This small molecule binds to this protein.
Small molecule (SMILES): COc1cc(/C=C/C(=O)O)ccc1O

Sequence of chain 1.A:
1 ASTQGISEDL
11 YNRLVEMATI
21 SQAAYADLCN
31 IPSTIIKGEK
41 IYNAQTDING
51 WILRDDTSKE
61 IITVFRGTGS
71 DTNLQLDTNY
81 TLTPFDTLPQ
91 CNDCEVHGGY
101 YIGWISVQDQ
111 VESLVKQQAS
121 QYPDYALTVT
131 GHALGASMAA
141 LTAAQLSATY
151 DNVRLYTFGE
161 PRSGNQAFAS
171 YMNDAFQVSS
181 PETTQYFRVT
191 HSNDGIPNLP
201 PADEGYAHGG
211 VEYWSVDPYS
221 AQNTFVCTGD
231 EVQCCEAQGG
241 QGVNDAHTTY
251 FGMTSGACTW

Binding-site contacts:
Ligand atom C6 contacts residue LEU74 of chain 1.A at 4.0 Å (hydrophobic).
Ligand atom C4 contacts residue ASP77 of chain 1.A at 3.8 Å.
Ligand atom C10 contacts residue PRO161 of chain 1.A at 3.5 Å (hydrophobic).
Ligand atom O4 contacts residue TYR80 of chain 1.A at 2.9 Å (h-bond).
Ligand atom C6 contacts residue ASP77 of chain 1.A at 3.6 Å.
Ligand atom C1 contacts residue ASP77 of chain 1.A at 3.3 Å.
Ligand atom C1 contacts residue VAL243 of chain 1.A at 4.0 Å (hydrophobic).
Ligand atom C8 contacts residue THR68 of chain 1.A at 3.9 Å.
Ligand atom O2 contacts residue HIS247 of chain 1.A at 3.9 Å.
Ligand atom C8 contacts residue ASP77 of chain 1.A at 3.8 Å.
Ligand atom C7 contacts residue ILE196 of chain 1.A at 4.2 Å (hydrophobic).
Ligand atom O2 contacts residue THR68 of chain 1.A at 4.0 Å.
Ligand atom O1 contacts residue HIS247 of chain 1.A at 3.1 Å (h-bond).
Ligand atom C9 contacts residue HIS247 of chain 1.A at 3.5 Å.
Ligand atom C9 contacts residue THR68 of chain 1.A at 3.8 Å.
Ligand atom C5 contacts residue ASP77 of chain 1.A at 4.0 Å.
Ligand atom O4 contacts residue ASP77 of chain 1.A at 3.9 Å.
Ligand atom C7 contacts residue VAL243 of chain 1.A at 4.0 Å (hydrophobic).
Ligand atom C4 contacts residue TYR80 of chain 1.A at 4.1 Å (hydrophobic).
Ligand atom C5 contacts residue LEU74 of chain 1.A at 4.2 Å (hydrophobic).
Ligand atom C7 contacts residue THR68 of chain 1.A at 3.9 Å.
Ligand atom C2 contacts residue TYR100 of chain 1.A at 3.8 Å (hydrophobic).
Ligand atom C3 contacts residue ASP77 of chain 1.A at 3.7 Å.
Ligand atom C10 contacts residue ASP77 of chain 1.A at 3.9 Å.
Ligand atom O1 contacts residue TYR25 of chain 1.A at 4.0 Å.
Ligand atom O3 contacts residue TYR80 of chain 1.A at 3.8 Å.
Ligand atom C10 contacts residue HIS97 of chain 1.A at 4.1 Å.
Ligand atom O3 contacts residue ASP77 of chain 1.A at 3.4 Å (salt-bridge).
Ligand atom C6 contacts residue VAL243 of chain 1.A at 3.6 Å (hydrophobic).
Ligand atom C8 contacts residue VAL243 of chain 1.A at 3.5 Å (hydrophobic).
Ligand atom O1 contacts residue THR68 of chain 1.A at 4.0 Å.
Ligand atom O1 contacts residue ALA133 of chain 1.A at 2.9 Å.
Ligand atom C10 contacts residue TYR100 of chain 1.A at 3.3 Å (hydrophobic).
Ligand atom C2 contacts residue ILE196 of chain 1.A at 3.9 Å (hydrophobic).
Ligand atom C2 contacts residue ASP77 of chain 1.A at 3.6 Å.
Ligand atom O3 contacts residue TYR100 of chain 1.A at 4.1 Å.
Ligand atom C9 contacts residue ALA133 of chain 1.A at 4.1 Å (hydrophobic).
Ligand atom C8 contacts residue HIS247 of chain 1.A at 4.1 Å.
Ligand atom C1 contacts residue ILE196 of chain 1.A at 3.9 Å (hydrophobic).
Ligand atom C7 contacts residue ASP77 of chain 1.A at 3.4 Å.